The small molecule below binds the protein below.
Small molecule (SMILES): N[C@@H](Cc1c[nH]c2ccccc12)C(=O)O

Binding-site contacts:
Ligand atom CD1 contacts residue GLU109 of chain 1.B at 3.8 Å.
Ligand atom OXT contacts residue LYS87 of chain 1.B at 3.1 Å.
Ligand atom NE1 contacts residue GLU109 of chain 1.B at 2.8 Å (salt-bridge).
Ligand atom OXT contacts residue GLY113 of chain 1.B at 3.9 Å.
Ligand atom CZ3 contacts residue PHE306 of chain 1.B at 3.4 Å (hydrophobic).
Ligand atom CE2 contacts residue GLU109 of chain 1.B at 3.7 Å.
Ligand atom C contacts residue ALA112 of chain 1.B at 3.7 Å (hydrophobic).
Ligand atom OXT contacts residue THR110 of chain 1.B at 3.8 Å.
Ligand atom CZ3 contacts residue GLY233 of chain 1.B at 3.8 Å.
Ligand atom C contacts residue GLY113 of chain 1.B at 3.8 Å.
Ligand atom O contacts residue GLY113 of chain 1.B at 3.5 Å (h-bond).
Ligand atom C contacts residue GLY111 of chain 1.B at 3.8 Å.
Ligand atom CE2 contacts residue LEU166 of chain 1.B at 3.9 Å (hydrophobic).
Ligand atom C contacts residue HIS115 of chain 1.B at 3.6 Å.
Ligand atom CH2 contacts residue THR190 of chain 1.B at 3.5 Å.
Ligand atom O contacts residue ALA112 of chain 1.B at 3.5 Å (h-bond).
Ligand atom O contacts residue HIS115 of chain 1.B at 3.7 Å.
Ligand atom OXT contacts residue HIS115 of chain 1.B at 2.7 Å (h-bond).
Ligand atom N contacts residue LEU166 of chain 1.B at 3.8 Å.
Ligand atom CD2 contacts residue LEU166 of chain 1.B at 3.8 Å (hydrophobic).
Ligand atom CZ2 contacts residue THR190 of chain 1.B at 3.5 Å.
Ligand atom CB contacts residue LYS87 of chain 1.B at 3.6 Å.
Ligand atom C contacts residue LYS87 of chain 1.B at 3.8 Å.
Ligand atom CD1 contacts residue HIS115 of chain 1.B at 3.9 Å.
Ligand atom O contacts residue GLY111 of chain 1.B at 2.8 Å (h-bond).
Ligand atom CE3 contacts residue LEU166 of chain 1.B at 3.7 Å (hydrophobic).
Ligand atom CA contacts residue ALA112 of chain 1.B at 3.8 Å (hydrophobic).
Ligand atom O contacts residue THR110 of chain 1.B at 2.5 Å (h-bond).
Ligand atom OXT contacts residue GLN114 of chain 1.B at 3.1 Å (h-bond).
Ligand atom OXT contacts residue ALA112 of chain 1.B at 3.9 Å.
Ligand atom N contacts residue ALA112 of chain 1.B at 3.1 Å (h-bond).
Ligand atom CZ3 contacts residue LEU166 of chain 1.B at 3.8 Å (hydrophobic).
Ligand atom CE2 contacts residue THR190 of chain 1.B at 3.9 Å.
Ligand atom CH2 contacts residue PHE306 of chain 1.B at 3.5 Å (hydrophobic).
Ligand atom N contacts residue ALA302 of chain 1.B at 3.8 Å.
Ligand atom N contacts residue GLY111 of chain 1.B at 3.5 Å (h-bond).
Ligand atom CB contacts residue PLP1 of chain 1.E at 3.4 Å.
Ligand atom CA contacts residue PLP1 of chain 1.E at 3.8 Å.
Ligand atom CZ2 contacts residue GLU109 of chain 1.B at 3.9 Å.
Ligand atom C contacts residue THR110 of chain 1.B at 3.5 Å.

Sequence of chain 1.B:
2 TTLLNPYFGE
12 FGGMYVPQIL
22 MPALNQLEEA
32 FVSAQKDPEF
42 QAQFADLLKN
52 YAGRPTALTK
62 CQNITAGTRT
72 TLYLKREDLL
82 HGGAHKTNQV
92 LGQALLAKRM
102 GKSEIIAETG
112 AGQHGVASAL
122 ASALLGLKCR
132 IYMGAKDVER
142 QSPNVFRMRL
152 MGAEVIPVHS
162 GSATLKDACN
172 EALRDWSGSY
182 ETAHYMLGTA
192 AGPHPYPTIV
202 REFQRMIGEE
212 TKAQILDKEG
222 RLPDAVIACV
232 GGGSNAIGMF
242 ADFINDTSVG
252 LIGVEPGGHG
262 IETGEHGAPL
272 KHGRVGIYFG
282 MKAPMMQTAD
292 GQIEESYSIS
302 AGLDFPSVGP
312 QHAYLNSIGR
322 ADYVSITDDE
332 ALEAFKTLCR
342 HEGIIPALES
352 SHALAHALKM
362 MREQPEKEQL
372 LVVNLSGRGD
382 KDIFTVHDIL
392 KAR